This protein binds this small molecule.
Small molecule (SMILES): O=c1ccn([C@@H]2O[C@H](CO[P](=O)(O)O[P](=O)(O)O[C@H]3OC[C@@H](O)[C@H](O)[C@H]3O)[C@@H](O)[C@H]2O)c(=O)[nH]1

Binding-site contacts:
Ligand atom O2' contacts residue VAL20 of chain 1.A at 3.6 Å.
Ligand atom O1A contacts residue GLY18 of chain 1.A at 3.4 Å.
Ligand atom O2B contacts residue TYR19 of chain 1.A at 3.2 Å.
Ligand atom O2A contacts residue ASN95 of chain 1.A at 2.7 Å (h-bond).
Ligand atom C6 contacts residue ASN95 of chain 1.A at 3.4 Å.
Ligand atom O2' contacts residue SER135 of chain 1.A at 3.1 Å.
Ligand atom O4' contacts residue THR96 of chain 1.A at 3.0 Å (h-bond).
Ligand atom O1B contacts residue VAL20 of chain 1.A at 3.2 Å (h-bond).
Ligand atom O4D contacts residue VAL94 of chain 1.A at 3.6 Å.
Ligand atom C5 contacts residue VAL94 of chain 1.A at 3.6 Å (hydrophobic).
Ligand atom C5 contacts residue TYR113 of chain 1.A at 3.6 Å (hydrophobic).
Ligand atom O3A contacts residue ARG353 of chain 1.A at 3.2 Å (salt-bridge).
Ligand atom O1A contacts residue TYR19 of chain 1.A at 3.2 Å (h-bond).
Ligand atom C2 contacts residue MET42 of chain 1.A at 3.5 Å (hydrophobic).
Ligand atom C2D contacts residue ASP41 of chain 1.A at 3.6 Å.
Ligand atom C6 contacts residue VAL94 of chain 1.A at 3.5 Å (hydrophobic).
Ligand atom O2D contacts residue ASP41 of chain 1.A at 2.6 Å (salt-bridge).
Ligand atom O5D contacts residue GLY18 of chain 1.A at 3.4 Å.
Ligand atom C2D contacts residue ASN95 of chain 1.A at 3.7 Å.
Ligand atom O2B contacts residue ARG353 of chain 1.A at 3.0 Å (salt-bridge).
Ligand atom O3D contacts residue ASP41 of chain 1.A at 2.7 Å (salt-bridge).
Ligand atom O5' contacts residue SER282 of chain 1.A at 3.4 Å (h-bond).
Ligand atom O2' contacts residue THR136 of chain 1.A at 3.0 Å (h-bond).
Ligand atom C5D contacts residue ASN95 of chain 1.A at 3.4 Å.
Ligand atom O5' contacts residue ARG353 of chain 1.A at 3.2 Å (salt-bridge).
Ligand atom O4' contacts residue LYS286 of chain 1.A at 2.9 Å (salt-bridge).
Ligand atom C1D contacts residue ASP41 of chain 1.A at 3.3 Å.
Ligand atom O1B contacts residue TYR19 of chain 1.A at 3.5 Å (h-bond).
Ligand atom O2 contacts residue MET42 of chain 1.A at 3.0 Å (h-bond).
Ligand atom O3D contacts residue LYS46 of chain 1.A at 3.0 Å (salt-bridge).
Ligand atom C2' contacts residue THR136 of chain 1.A at 3.3 Å.
Ligand atom O2 contacts residue ASP41 of chain 1.A at 3.5 Å (salt-bridge).
Ligand atom O3' contacts residue THR96 of chain 1.A at 3.7 Å.
Ligand atom C3D contacts residue ASP41 of chain 1.A at 3.5 Å.
Ligand atom C4' contacts residue LYS286 of chain 1.A at 3.7 Å.
Ligand atom O3' contacts residue SER135 of chain 1.A at 3.4 Å.
Ligand atom O4' contacts residue ASN95 of chain 1.A at 3.6 Å.
Ligand atom C5' contacts residue ARG353 of chain 1.A at 3.5 Å.
Ligand atom O4D contacts residue GLY16 of chain 1.A at 3.6 Å.
Ligand atom N3 contacts residue MET42 of chain 1.A at 3.6 Å.

Sequence of chain 1.A:
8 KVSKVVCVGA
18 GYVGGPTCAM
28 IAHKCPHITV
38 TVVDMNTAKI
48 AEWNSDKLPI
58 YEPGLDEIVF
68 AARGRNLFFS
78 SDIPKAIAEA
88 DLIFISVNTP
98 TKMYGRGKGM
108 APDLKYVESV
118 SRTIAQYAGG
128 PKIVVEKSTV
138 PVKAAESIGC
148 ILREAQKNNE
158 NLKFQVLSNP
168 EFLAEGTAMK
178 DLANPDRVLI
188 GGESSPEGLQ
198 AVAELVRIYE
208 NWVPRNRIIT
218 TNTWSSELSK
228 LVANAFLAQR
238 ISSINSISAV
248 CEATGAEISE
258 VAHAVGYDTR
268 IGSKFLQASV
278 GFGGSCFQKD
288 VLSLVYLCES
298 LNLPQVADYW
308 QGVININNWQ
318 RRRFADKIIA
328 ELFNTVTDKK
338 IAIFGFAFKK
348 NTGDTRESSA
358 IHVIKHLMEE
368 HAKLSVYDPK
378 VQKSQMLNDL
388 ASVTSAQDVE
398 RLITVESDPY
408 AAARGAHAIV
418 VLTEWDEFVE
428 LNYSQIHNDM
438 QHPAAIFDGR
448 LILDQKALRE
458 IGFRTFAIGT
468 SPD